Sequence of chain 1.B:
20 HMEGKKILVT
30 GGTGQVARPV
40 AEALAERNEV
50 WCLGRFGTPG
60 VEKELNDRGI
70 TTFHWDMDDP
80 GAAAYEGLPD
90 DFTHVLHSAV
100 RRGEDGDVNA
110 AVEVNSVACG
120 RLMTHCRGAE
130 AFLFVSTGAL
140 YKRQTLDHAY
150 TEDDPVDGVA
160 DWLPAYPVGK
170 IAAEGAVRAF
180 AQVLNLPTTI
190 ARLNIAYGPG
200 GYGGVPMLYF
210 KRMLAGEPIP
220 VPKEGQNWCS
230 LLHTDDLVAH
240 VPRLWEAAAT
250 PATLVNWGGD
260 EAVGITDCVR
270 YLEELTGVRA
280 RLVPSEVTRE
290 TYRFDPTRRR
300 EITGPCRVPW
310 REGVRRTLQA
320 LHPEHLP

The small molecule below binds the protein below.
Small molecule (SMILES): O=C1C(O)=C(c2ccccc2)C(=O)C(O)=C1c1ccccc1

Binding-site contacts:
Ligand atom C10 contacts residue GLY137 of chain 1.B at 3.6 Å.
Ligand atom O2 contacts residue NDP1 of chain 1.G at 2.9 Å.
Ligand atom C8 contacts residue ALA138 of chain 1.B at 3.6 Å (hydrophobic).
Ligand atom C contacts residue ARG101 of chain 1.B at 4.0 Å.
Ligand atom C6 contacts residue THR136 of chain 1.B at 3.6 Å.
Ligand atom C5 contacts residue TYR165 of chain 1.B at 3.5 Å (hydrophobic).
Ligand atom C contacts residue TYR165 of chain 1.B at 3.5 Å (hydrophobic).
Ligand atom C17 contacts residue TRP161 of chain 1.B at 4.0 Å (hydrophobic).
Ligand atom C10 contacts residue LEU192 of chain 1.B at 3.5 Å (hydrophobic).
Ligand atom C11 contacts residue LEU192 of chain 1.B at 3.6 Å (hydrophobic).
Ligand atom O contacts residue ARG101 of chain 1.B at 2.9 Å (salt-bridge).
Ligand atom C2 contacts residue TRP161 of chain 1.B at 3.9 Å (hydrophobic).
Ligand atom O contacts residue TYR165 of chain 1.B at 2.7 Å (h-bond).
Ligand atom C7 contacts residue ALA138 of chain 1.B at 3.8 Å (hydrophobic).
Ligand atom C15 contacts residue ARG101 of chain 1.B at 3.5 Å.
Ligand atom C14 contacts residue ARG101 of chain 1.B at 3.4 Å.
Ligand atom O3 contacts residue ARG288 of chain 1.B at 3.5 Å (salt-bridge).
Ligand atom C5 contacts residue NDP1 of chain 1.G at 3.4 Å.
Ligand atom C5 contacts residue THR136 of chain 1.B at 3.7 Å.
Ligand atom C17 contacts residue ARG101 of chain 1.B at 3.3 Å.
Ligand atom C13 contacts residue ARG101 of chain 1.B at 3.3 Å.
Ligand atom C11 contacts residue NDP1 of chain 1.G at 3.8 Å.
Ligand atom C8 contacts residue TYR291 of chain 1.B at 3.4 Å (hydrophobic).
Ligand atom C9 contacts residue TYR291 of chain 1.B at 3.5 Å (hydrophobic).
Ligand atom C11 contacts residue THR136 of chain 1.B at 3.4 Å.
Ligand atom C14 contacts residue TYR201 of chain 1.B at 3.6 Å (hydrophobic).
Ligand atom C7 contacts residue TRP161 of chain 1.B at 3.9 Å (hydrophobic).
Ligand atom O2 contacts residue THR136 of chain 1.B at 2.6 Å (h-bond).
Ligand atom C12 contacts residue ARG101 of chain 1.B at 3.6 Å.
Ligand atom C10 contacts residue ASN193 of chain 1.B at 4.0 Å.
Ligand atom C4 contacts residue NDP1 of chain 1.G at 3.9 Å.
Ligand atom C contacts residue NDP1 of chain 1.G at 3.7 Å.
Ligand atom O2 contacts residue TYR165 of chain 1.B at 2.7 Å (h-bond).
Ligand atom O contacts residue NDP1 of chain 1.G at 3.6 Å.
Ligand atom C10 contacts residue ALA138 of chain 1.B at 3.9 Å (hydrophobic).
Ligand atom C3 contacts residue TRP161 of chain 1.B at 3.9 Å (hydrophobic).
Ligand atom C10 contacts residue THR136 of chain 1.B at 3.7 Å.
Ligand atom C16 contacts residue ARG101 of chain 1.B at 3.5 Å.
Ligand atom C9 contacts residue ALA138 of chain 1.B at 3.4 Å (hydrophobic).
Ligand atom C9 contacts residue GLY137 of chain 1.B at 3.5 Å.